Sequence of chain 48.A:
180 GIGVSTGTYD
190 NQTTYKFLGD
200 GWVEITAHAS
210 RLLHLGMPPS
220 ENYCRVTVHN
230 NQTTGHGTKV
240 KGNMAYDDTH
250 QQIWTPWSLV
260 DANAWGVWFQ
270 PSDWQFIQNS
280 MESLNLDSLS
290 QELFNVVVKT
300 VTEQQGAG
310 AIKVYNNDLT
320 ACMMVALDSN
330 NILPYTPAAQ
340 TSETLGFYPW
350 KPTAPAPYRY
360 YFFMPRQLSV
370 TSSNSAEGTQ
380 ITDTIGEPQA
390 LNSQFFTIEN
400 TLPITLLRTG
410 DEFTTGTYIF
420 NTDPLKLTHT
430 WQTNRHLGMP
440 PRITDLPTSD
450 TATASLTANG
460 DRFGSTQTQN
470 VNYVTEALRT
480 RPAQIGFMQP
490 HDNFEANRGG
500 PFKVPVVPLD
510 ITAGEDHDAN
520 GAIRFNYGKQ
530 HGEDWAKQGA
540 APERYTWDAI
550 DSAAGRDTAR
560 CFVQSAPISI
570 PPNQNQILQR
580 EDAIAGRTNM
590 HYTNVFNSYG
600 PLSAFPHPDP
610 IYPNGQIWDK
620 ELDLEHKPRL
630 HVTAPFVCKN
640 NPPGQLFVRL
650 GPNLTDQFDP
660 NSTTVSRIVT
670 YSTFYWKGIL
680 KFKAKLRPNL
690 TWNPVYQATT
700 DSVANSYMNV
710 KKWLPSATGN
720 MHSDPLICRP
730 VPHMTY

A protein and the small-molecule ligand that binds it are described below.
Small molecule (SMILES): Nc1ccn([C@H]2C[C@H](O)[C@@H](COP(=O)(O)O)O2)c(=O)n1

Binding-site contacts:
Ligand atom C2' contacts residue TRP201 of chain 48.A at 3.6 Å (hydrophobic).
Ligand atom C2' contacts residue LYS682 of chain 48.A at 3.6 Å.
Ligand atom C5 contacts residue TRP201 of chain 48.A at 3.4 Å (hydrophobic).
Ligand atom N4 contacts residue TRP201 of chain 48.A at 3.8 Å.
Ligand atom C6 contacts residue TRP201 of chain 48.A at 3.5 Å (hydrophobic).
Ligand atom OP1 contacts residue PRO423 of chain 48.A at 3.6 Å.
Ligand atom O4' contacts residue TRP201 of chain 48.A at 4.5 Å.
Ligand atom O2 contacts residue LEU197 of chain 48.A at 4.0 Å.
Ligand atom O3' contacts residue LYS682 of chain 48.A at 3.1 Å (salt-bridge).
Ligand atom C4 contacts residue TRP201 of chain 48.A at 3.3 Å (hydrophobic).
Ligand atom C5' contacts residue TRP201 of chain 48.A at 3.5 Å (hydrophobic).
Ligand atom N3 contacts residue TRP201 of chain 48.A at 3.6 Å.
Ligand atom C2 contacts residue TRP201 of chain 48.A at 3.9 Å (hydrophobic).
Ligand atom C1' contacts residue LYS682 of chain 48.A at 4.5 Å.
Ligand atom C3' contacts residue TRP201 of chain 48.A at 4.1 Å (hydrophobic).
Ligand atom O5' contacts residue TRP201 of chain 48.A at 3.6 Å.
Ligand atom N1 contacts residue TRP201 of chain 48.A at 4.0 Å.
Ligand atom O2 contacts residue TRP201 of chain 48.A at 4.3 Å.
Ligand atom O2 contacts residue LYS682 of chain 48.A at 4.2 Å.
Ligand atom C4' contacts residue TRP201 of chain 48.A at 4.3 Å (hydrophobic).
Ligand atom N4 contacts residue GLY198 of chain 48.A at 3.8 Å.
Ligand atom C1' contacts residue TRP201 of chain 48.A at 4.5 Å (hydrophobic).
Ligand atom N4 contacts residue ASP199 of chain 48.A at 4.0 Å.
Ligand atom C3' contacts residue LYS682 of chain 48.A at 3.8 Å.